The protein below binds the small molecule below.
Small molecule (SMILES): COc1ccn2nc(C)c(C(=O)NCc3ccc(N4CCC(c5ccc(OC(F)(F)F)cc5)CC4)cc3)c2c1

Sequence of chain 1.R:
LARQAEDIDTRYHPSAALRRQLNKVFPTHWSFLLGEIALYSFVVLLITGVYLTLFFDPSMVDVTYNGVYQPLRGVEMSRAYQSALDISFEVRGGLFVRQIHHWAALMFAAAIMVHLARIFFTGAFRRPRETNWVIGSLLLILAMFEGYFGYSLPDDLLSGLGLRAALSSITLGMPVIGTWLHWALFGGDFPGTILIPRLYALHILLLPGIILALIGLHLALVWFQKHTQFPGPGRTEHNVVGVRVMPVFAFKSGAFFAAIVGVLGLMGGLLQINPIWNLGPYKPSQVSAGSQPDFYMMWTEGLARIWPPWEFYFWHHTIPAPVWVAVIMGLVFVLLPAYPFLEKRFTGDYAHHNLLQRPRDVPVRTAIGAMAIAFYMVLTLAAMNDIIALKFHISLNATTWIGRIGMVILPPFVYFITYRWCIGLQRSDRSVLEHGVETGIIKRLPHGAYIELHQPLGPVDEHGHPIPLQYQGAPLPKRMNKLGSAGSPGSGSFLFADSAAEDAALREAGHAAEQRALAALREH

Binding-site contacts:
Ligand atom C11 contacts residue ALA179 of chain 1.R at 3.5 Å (hydrophobic).
Ligand atom C27 contacts residue THR184 of chain 1.R at 3.5 Å.
Ligand atom O12 contacts residue ALA179 of chain 1.R at 3.7 Å.
Ligand atom C39 contacts residue LEU171 of chain 1.R at 3.5 Å (hydrophobic).
Ligand atom C24 contacts residue THR184 of chain 1.R at 3.7 Å.
Ligand atom N03 contacts residue HIS375 of chain 1.S at 3.1 Å (h-bond).
Ligand atom C39 contacts residue GLY175 of chain 1.R at 3.4 Å.
Ligand atom C10 contacts residue GLU314 of chain 1.R at 3.5 Å.
Ligand atom C15 contacts residue ALA179 of chain 1.R at 3.5 Å (hydrophobic).
Ligand atom C14 contacts residue THR313 of chain 1.R at 3.2 Å.
Ligand atom C20 contacts residue ALA179 of chain 1.R at 3.6 Å (hydrophobic).
Ligand atom O38 contacts residue GLN305 of chain 1.R at 3.8 Å.
Ligand atom C08 contacts residue GLU314 of chain 1.R at 3.5 Å.
Ligand atom C07 contacts residue GLY175 of chain 1.R at 3.5 Å.
Ligand atom O33 contacts residue LEU194 of chain 1.R at 3.6 Å.
Ligand atom C05 contacts residue SER304 of chain 1.R at 3.8 Å.
Ligand atom N13 contacts residue ALA179 of chain 1.R at 3.6 Å.
Ligand atom C26 contacts residue MET342 of chain 1.R at 3.8 Å (hydrophobic).
Ligand atom C07 contacts residue SER304 of chain 1.R at 3.8 Å.
Ligand atom C08 contacts residue GLY175 of chain 1.R at 3.4 Å.
Ligand atom C09 contacts residue GLU314 of chain 1.R at 3.1 Å.
Ligand atom C22 contacts residue LEU180 of chain 1.R at 3.6 Å (hydrophobic).
Ligand atom C06 contacts residue SER304 of chain 1.R at 2.9 Å.
Ligand atom C31 contacts residue MET187 of chain 1.R at 3.5 Å (hydrophobic).
Ligand atom O38 contacts residue SER304 of chain 1.R at 3.8 Å.
Ligand atom O38 contacts residue LEU171 of chain 1.R at 3.7 Å.
Ligand atom N04 contacts residue GLU314 of chain 1.R at 3.0 Å (salt-bridge).
Ligand atom C02 contacts residue GLU314 of chain 1.R at 3.7 Å.
Ligand atom C23 contacts residue LEU180 of chain 1.R at 3.6 Å (hydrophobic).
Ligand atom O38 contacts residue GLY175 of chain 1.R at 3.6 Å.
Ligand atom F37 contacts residue 9YF1 of chain 1.VB at 3.5 Å.
Ligand atom N13 contacts residue THR313 of chain 1.R at 3.1 Å (h-bond).
Ligand atom C16 contacts residue ALA179 of chain 1.R at 3.7 Å (hydrophobic).
Ligand atom F36 contacts residue LEU194 of chain 1.R at 3.6 Å.
Ligand atom C20 contacts residue THR313 of chain 1.R at 3.7 Å.
Ligand atom C05 contacts residue GLU314 of chain 1.R at 3.0 Å.
Ligand atom C39 contacts residue GLN305 of chain 1.R at 3.7 Å.
Ligand atom F36 contacts residue 9YF1 of chain 1.VB at 3.2 Å.
Ligand atom C28 contacts residue THR184 of chain 1.R at 3.7 Å.
Ligand atom N03 contacts residue GLU314 of chain 1.R at 3.1 Å (salt-bridge).

Sequence of chain 1.S:
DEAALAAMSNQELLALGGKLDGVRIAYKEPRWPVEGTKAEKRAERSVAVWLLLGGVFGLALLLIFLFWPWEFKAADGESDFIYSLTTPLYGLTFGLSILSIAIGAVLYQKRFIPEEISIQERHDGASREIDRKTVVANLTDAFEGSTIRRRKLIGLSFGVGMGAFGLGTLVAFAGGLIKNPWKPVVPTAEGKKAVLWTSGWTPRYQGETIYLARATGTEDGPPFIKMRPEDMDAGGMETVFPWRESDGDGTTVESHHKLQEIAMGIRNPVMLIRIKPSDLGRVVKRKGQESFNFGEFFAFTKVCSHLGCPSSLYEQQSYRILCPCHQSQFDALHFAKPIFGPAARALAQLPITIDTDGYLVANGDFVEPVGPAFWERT